Binding-site contacts:
Ligand atom C6 contacts residue SER226 of chain 1.A at 3.7 Å.
Ligand atom C2 contacts residue PHE278 of chain 1.A at 3.8 Å (hydrophobic).
Ligand atom C19 contacts residue LEU184 of chain 1.A at 3.6 Å (hydrophobic).
Ligand atom O1 contacts residue PHE278 of chain 1.A at 3.9 Å.
Ligand atom N16 contacts residue PHE278 of chain 1.A at 3.4 Å.
Ligand atom C24 contacts residue ALA185 of chain 1.A at 3.7 Å (hydrophobic).
Ligand atom C30 contacts residue PHE245 of chain 1.A at 3.9 Å (hydrophobic).
Ligand atom C14 contacts residue LEU224 of chain 1.A at 3.8 Å (hydrophobic).
Ligand atom C29 contacts residue PHE278 of chain 1.A at 3.5 Å (hydrophobic).
Ligand atom C17 contacts residue PHE278 of chain 1.A at 3.9 Å (hydrophobic).
Ligand atom N16 contacts residue PHE245 of chain 1.A at 3.8 Å.
Ligand atom O1 contacts residue GLN275 of chain 1.A at 3.1 Å (h-bond).
Ligand atom N8 contacts residue LEU224 of chain 1.A at 3.8 Å.
Ligand atom C5 contacts residue PHE278 of chain 1.A at 3.5 Å (hydrophobic).
Ligand atom C12 contacts residue HIS74 of chain 1.A at 3.6 Å.
Ligand atom C18 contacts residue LEU184 of chain 1.A at 3.9 Å (hydrophobic).
Ligand atom C4 contacts residue PHE278 of chain 1.A at 3.7 Å (hydrophobic).
Ligand atom C32 contacts residue MET262 of chain 1.A at 3.8 Å (hydrophobic).
Ligand atom F28 contacts residue PHE278 of chain 1.A at 3.5 Å.
Ligand atom C30 contacts residue PHE278 of chain 1.A at 3.6 Å (hydrophobic).
Ligand atom C20 contacts residue LEU184 of chain 1.A at 3.6 Å (hydrophobic).
Ligand atom N21 contacts residue LEU184 of chain 1.A at 3.9 Å.
Ligand atom N7 contacts residue TYR73 of chain 1.A at 3.7 Å.
Ligand atom F28 contacts residue MET262 of chain 1.A at 3.8 Å.
Ligand atom C10 contacts residue ILE241 of chain 1.A at 3.9 Å (hydrophobic).
Ligand atom C6 contacts residue LEU224 of chain 1.A at 3.9 Å (hydrophobic).
Ligand atom N15 contacts residue PHE278 of chain 1.A at 3.4 Å.
Ligand atom C29 contacts residue MET262 of chain 1.A at 3.7 Å (hydrophobic).
Ligand atom C29 contacts residue PHE245 of chain 1.A at 3.9 Å (hydrophobic).
Ligand atom C6 contacts residue ILE241 of chain 1.A at 3.9 Å (hydrophobic).
Ligand atom C11 contacts residue HIS74 of chain 1.A at 3.7 Å.
Ligand atom O31 contacts residue PHE278 of chain 1.A at 3.8 Å.
Ligand atom C11 contacts residue PHE245 of chain 1.A at 3.9 Å (hydrophobic).
Ligand atom C3 contacts residue PHE278 of chain 1.A at 3.4 Å (hydrophobic).
Ligand atom C23 contacts residue ALA185 of chain 1.A at 3.9 Å (hydrophobic).
Ligand atom C32 contacts residue TYR242 of chain 1.A at 3.5 Å (hydrophobic).
Ligand atom O31 contacts residue GLN275 of chain 1.A at 3.0 Å (h-bond).
Ligand atom O31 contacts residue TYR242 of chain 1.A at 3.5 Å (h-bond).
Ligand atom N7 contacts residue LEU224 of chain 1.A at 3.5 Å.
Ligand atom C2 contacts residue GLN275 of chain 1.A at 3.9 Å.

Sequence of chain 1.A:
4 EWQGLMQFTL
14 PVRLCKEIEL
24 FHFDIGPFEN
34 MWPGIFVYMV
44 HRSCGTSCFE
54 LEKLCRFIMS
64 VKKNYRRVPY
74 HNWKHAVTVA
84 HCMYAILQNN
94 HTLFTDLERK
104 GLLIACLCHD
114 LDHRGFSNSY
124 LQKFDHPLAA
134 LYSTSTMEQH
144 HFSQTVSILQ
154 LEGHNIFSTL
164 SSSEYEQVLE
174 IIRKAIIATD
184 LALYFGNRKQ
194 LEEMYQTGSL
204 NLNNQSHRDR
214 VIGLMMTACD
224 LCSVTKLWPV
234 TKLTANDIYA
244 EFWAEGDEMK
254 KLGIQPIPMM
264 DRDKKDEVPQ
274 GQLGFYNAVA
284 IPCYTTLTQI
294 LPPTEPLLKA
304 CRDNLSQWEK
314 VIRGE

This protein binds this small molecule.
Small molecule (SMILES): COc1cn(-c2ccc(-n3cccn3)cc2F)nc(-c2ccnn2-c2ccccc2)c1=O